This protein binds this small molecule.
Small molecule (SMILES): CC(=O)N[C@@H]1[C@@H](O)[C@H](O)[C@@H](CO)O[C@H]1O

Sequence of chain 2.C:
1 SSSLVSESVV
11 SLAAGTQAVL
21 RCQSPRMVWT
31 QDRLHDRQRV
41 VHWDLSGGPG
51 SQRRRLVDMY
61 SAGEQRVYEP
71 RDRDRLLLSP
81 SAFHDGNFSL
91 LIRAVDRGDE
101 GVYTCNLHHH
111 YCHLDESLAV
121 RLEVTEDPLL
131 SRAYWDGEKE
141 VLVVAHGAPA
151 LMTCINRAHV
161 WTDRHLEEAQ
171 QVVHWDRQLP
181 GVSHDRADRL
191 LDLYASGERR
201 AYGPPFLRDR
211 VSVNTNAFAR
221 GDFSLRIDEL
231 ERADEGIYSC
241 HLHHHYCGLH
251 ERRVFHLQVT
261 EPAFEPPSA

Binding-site contacts:
Ligand atom C8 contacts residue ILE155 of chain 2.C at 3.7 Å (hydrophobic).
Ligand atom C7 contacts residue ASN87 of chain 2.C at 3.9 Å.
Ligand atom O5 contacts residue ASN87 of chain 2.C at 2.4 Å (h-bond).
Ligand atom C6 contacts residue SER79 of chain 2.C at 3.6 Å.
Ligand atom O7 contacts residue ASN87 of chain 2.C at 4.4 Å.
Ligand atom O6 contacts residue SER79 of chain 2.C at 2.5 Å (h-bond).
Ligand atom C1 contacts residue ASN87 of chain 2.C at 1.4 Å.
Ligand atom C5 contacts residue SER79 of chain 2.C at 4.3 Å.
Ligand atom C2 contacts residue ASN87 of chain 2.C at 2.5 Å.
Ligand atom C5 contacts residue ASN87 of chain 2.C at 3.7 Å.
Ligand atom C4 contacts residue ASN87 of chain 2.C at 4.2 Å.
Ligand atom O5 contacts residue SER79 of chain 2.C at 3.8 Å.
Ligand atom C3 contacts residue ASN87 of chain 2.C at 3.8 Å.
Ligand atom O6 contacts residue LEU91 of chain 2.C at 3.9 Å.
Ligand atom N2 contacts residue ASN87 of chain 2.C at 2.9 Å (h-bond).